Sequence of chain 1.C:
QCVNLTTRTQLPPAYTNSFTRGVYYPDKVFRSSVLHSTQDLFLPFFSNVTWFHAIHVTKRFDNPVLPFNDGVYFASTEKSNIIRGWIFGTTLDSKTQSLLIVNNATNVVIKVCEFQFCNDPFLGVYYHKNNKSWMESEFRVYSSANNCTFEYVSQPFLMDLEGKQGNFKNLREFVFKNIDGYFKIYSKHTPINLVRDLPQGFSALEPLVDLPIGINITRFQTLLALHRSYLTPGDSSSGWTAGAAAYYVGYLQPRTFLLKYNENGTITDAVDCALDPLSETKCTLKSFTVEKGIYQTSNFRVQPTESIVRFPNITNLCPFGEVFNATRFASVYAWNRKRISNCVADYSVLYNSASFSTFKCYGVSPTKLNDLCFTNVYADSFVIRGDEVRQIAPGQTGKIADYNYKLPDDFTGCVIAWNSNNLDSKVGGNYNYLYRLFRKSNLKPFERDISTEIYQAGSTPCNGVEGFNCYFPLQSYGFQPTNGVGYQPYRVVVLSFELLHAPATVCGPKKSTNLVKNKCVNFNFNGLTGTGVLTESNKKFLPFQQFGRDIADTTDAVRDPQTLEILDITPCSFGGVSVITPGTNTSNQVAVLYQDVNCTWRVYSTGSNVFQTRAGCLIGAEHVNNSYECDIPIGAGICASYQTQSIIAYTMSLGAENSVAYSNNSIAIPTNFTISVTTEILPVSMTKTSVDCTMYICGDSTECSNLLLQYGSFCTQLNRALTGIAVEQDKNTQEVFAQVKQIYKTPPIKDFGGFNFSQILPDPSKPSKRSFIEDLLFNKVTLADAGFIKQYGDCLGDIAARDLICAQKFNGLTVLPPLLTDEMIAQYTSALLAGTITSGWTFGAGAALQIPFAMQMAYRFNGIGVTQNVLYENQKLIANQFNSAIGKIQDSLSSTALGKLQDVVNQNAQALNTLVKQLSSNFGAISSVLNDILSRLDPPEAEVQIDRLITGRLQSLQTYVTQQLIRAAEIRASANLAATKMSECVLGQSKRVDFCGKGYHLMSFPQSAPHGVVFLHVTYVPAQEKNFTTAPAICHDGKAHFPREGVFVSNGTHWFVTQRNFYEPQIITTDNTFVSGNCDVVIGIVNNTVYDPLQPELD

Binding-site contacts:
Ligand atom O6 contacts residue LYS129 of chain 1.C at 3.6 Å.
Ligand atom O5 contacts residue VAL127 of chain 1.C at 3.9 Å.
Ligand atom N2 contacts residue ASN125 of chain 1.C at 4.0 Å.
Ligand atom C6 contacts residue VAL127 of chain 1.C at 3.8 Å (hydrophobic).
Ligand atom C8 contacts residue ASN125 of chain 1.C at 4.3 Å.
Ligand atom O5 contacts residue ASN122 of chain 1.C at 2.3 Å (h-bond).
Ligand atom C5 contacts residue ASN122 of chain 1.C at 3.6 Å.
Ligand atom N2 contacts residue THR124 of chain 1.C at 4.0 Å.
Ligand atom C8 contacts residue THR124 of chain 1.C at 2.6 Å.
Ligand atom C3 contacts residue ASN125 of chain 1.C at 4.3 Å.
Ligand atom C4 contacts residue ASN122 of chain 1.C at 4.3 Å.
Ligand atom N2 contacts residue ASN122 of chain 1.C at 3.2 Å (h-bond).
Ligand atom C5 contacts residue VAL127 of chain 1.C at 3.5 Å (hydrophobic).
Ligand atom C7 contacts residue ASN125 of chain 1.C at 4.4 Å.
Ligand atom C7 contacts residue ASN122 of chain 1.C at 4.4 Å.
Ligand atom C3 contacts residue ASN122 of chain 1.C at 3.9 Å.
Ligand atom C7 contacts residue THR124 of chain 1.C at 3.8 Å.
Ligand atom C1 contacts residue VAL127 of chain 1.C at 4.4 Å (hydrophobic).
Ligand atom C6 contacts residue LYS129 of chain 1.C at 4.2 Å.
Ligand atom C2 contacts residue ASN122 of chain 1.C at 2.7 Å.
Ligand atom C1 contacts residue ASN122 of chain 1.C at 1.5 Å.

A small-molecule ligand and the protein it binds are described below.
Small molecule (SMILES): CC(=O)N[C@@H]1[C@@H](O)[C@H](O)[C@@H](CO)O[C@H]1O